Sequence of chain 1.D:
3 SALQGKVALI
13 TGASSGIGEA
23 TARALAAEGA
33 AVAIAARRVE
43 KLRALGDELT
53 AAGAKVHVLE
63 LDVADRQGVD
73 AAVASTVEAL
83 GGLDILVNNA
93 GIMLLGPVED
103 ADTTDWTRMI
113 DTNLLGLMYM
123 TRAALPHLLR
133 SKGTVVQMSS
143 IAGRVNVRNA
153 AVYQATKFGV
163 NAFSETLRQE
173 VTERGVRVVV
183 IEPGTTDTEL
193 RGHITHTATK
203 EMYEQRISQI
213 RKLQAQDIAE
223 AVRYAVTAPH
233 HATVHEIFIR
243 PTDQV

This small molecule binds to this protein.
Small molecule (SMILES): O=C(O)[C@H]1/C(=C/CO)O[C@@H]2CC(=O)N21

Binding-site contacts:
Ligand atom C8 contacts residue TYR205 of chain 1.D at 3.5 Å (hydrophobic).
Ligand atom O5 contacts residue THR187 of chain 1.D at 2.5 Å (h-bond).
Ligand atom C6 contacts residue NDP1 of chain 1.K at 3.8 Å.
Ligand atom C2 contacts residue TYR205 of chain 1.D at 3.5 Å (hydrophobic).
Ligand atom O4 contacts residue ILE143 of chain 1.D at 3.7 Å.
Ligand atom O2 contacts residue LEU97 of chain 1.D at 3.8 Å.
Ligand atom O4 contacts residue THR187 of chain 1.D at 3.5 Å (h-bond).
Ligand atom O1 contacts residue ILE143 of chain 1.D at 4.1 Å.
Ligand atom O3 contacts residue TYR155 of chain 1.D at 2.7 Å (h-bond).
Ligand atom C7 contacts residue LEU192 of chain 1.D at 3.7 Å (hydrophobic).
Ligand atom O2 contacts residue ARG208 of chain 1.D at 3.5 Å (salt-bridge).
Ligand atom O1 contacts residue SER142 of chain 1.D at 3.7 Å.
Ligand atom C3 contacts residue ALA144 of chain 1.D at 3.7 Å (hydrophobic).
Ligand atom C4 contacts residue TYR155 of chain 1.D at 4.0 Å (hydrophobic).
Ligand atom C7 contacts residue NDP1 of chain 1.K at 3.2 Å.
Ligand atom C1 contacts residue MET95 of chain 1.D at 3.6 Å (hydrophobic).
Ligand atom O1 contacts residue TYR155 of chain 1.D at 3.4 Å.
Ligand atom C4 contacts residue ALA152 of chain 1.D at 3.5 Å (hydrophobic).
Ligand atom O2 contacts residue VAL149 of chain 1.D at 3.8 Å.
Ligand atom C6 contacts residue MET95 of chain 1.D at 3.4 Å (hydrophobic).
Ligand atom O5 contacts residue TYR205 of chain 1.D at 2.6 Å (h-bond).
Ligand atom O2 contacts residue TYR205 of chain 1.D at 4.0 Å.
Ligand atom C8 contacts residue THR187 of chain 1.D at 3.4 Å.
Ligand atom O1 contacts residue MET95 of chain 1.D at 4.0 Å.
Ligand atom C7 contacts residue MET95 of chain 1.D at 3.5 Å (hydrophobic).
Ligand atom C1 contacts residue TYR205 of chain 1.D at 3.9 Å (hydrophobic).
Ligand atom C8 contacts residue ARG208 of chain 1.D at 3.7 Å.
Ligand atom N1 contacts residue ARG208 of chain 1.D at 3.8 Å.
Ligand atom C4 contacts residue GLN156 of chain 1.D at 3.5 Å.
Ligand atom O4 contacts residue ARG208 of chain 1.D at 3.2 Å (salt-bridge).
Ligand atom O3 contacts residue SER142 of chain 1.D at 2.5 Å (h-bond).
Ligand atom C6 contacts residue TYR205 of chain 1.D at 3.4 Å (hydrophobic).
Ligand atom O2 contacts residue ALA152 of chain 1.D at 4.0 Å.
Ligand atom C5 contacts residue VAL149 of chain 1.D at 3.8 Å (hydrophobic).
Ligand atom C5 contacts residue ALA152 of chain 1.D at 4.1 Å (hydrophobic).
Ligand atom O3 contacts residue NDP1 of chain 1.K at 3.2 Å.
Ligand atom C4 contacts residue ALA144 of chain 1.D at 4.0 Å (hydrophobic).
Ligand atom C7 contacts residue SER142 of chain 1.D at 3.9 Å.
Ligand atom C7 contacts residue TYR155 of chain 1.D at 3.4 Å (hydrophobic).
Ligand atom O1 contacts residue ALA144 of chain 1.D at 3.6 Å.